Binding-site contacts:
Ligand atom C5 contacts residue NAG1 of chain 44.Z at 3.8 Å.
Ligand atom O6 contacts residue NAG1 of chain 44.Z at 4.5 Å.
Ligand atom C3 contacts residue BMA1 of chain 44.BA at 2.5 Å.
Ligand atom O2 contacts residue HIS2 of chain 44.F at 3.4 Å (h-bond).
Ligand atom O3 contacts residue BMA1 of chain 44.BA at 1.1 Å.
Ligand atom C2 contacts residue BMA1 of chain 44.BA at 3.2 Å.
Ligand atom O2 contacts residue NAG1 of chain 44.Z at 3.4 Å (h-bond).
Ligand atom O4 contacts residue BMA1 of chain 44.BA at 4.0 Å.
Ligand atom O2 contacts residue BMA1 of chain 44.BA at 3.0 Å (h-bond).
Ligand atom O5 contacts residue NAG1 of chain 44.Z at 2.5 Å (h-bond).
Ligand atom C4 contacts residue BMA1 of chain 44.BA at 3.6 Å.
Ligand atom C2 contacts residue NAG1 of chain 44.Z at 2.9 Å.
Ligand atom C3 contacts residue NAG1 of chain 44.Z at 4.1 Å.
Ligand atom C2 contacts residue HIS2 of chain 44.F at 4.5 Å.
Ligand atom C1 contacts residue NAG1 of chain 44.Z at 1.7 Å.

Sequence of chain 44.F:
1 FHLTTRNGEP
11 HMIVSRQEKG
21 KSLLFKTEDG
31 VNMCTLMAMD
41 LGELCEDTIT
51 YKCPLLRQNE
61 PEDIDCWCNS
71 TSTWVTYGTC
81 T

A small-molecule ligand and the protein it binds are described below.
Small molecule (SMILES): OC[C@H]1O[C@@H](O)[C@@H](O)[C@@H](O)[C@@H]1O